Binding-site contacts:
Ligand atom C8 contacts residue ILE445 of chain 1.C at 4.5 Å (hydrophobic).
Ligand atom C8 contacts residue TRP603 of chain 1.C at 3.9 Å (hydrophobic).
Ligand atom C1 contacts residue ASN441 of chain 1.C at 1.4 Å.
Ligand atom C8 contacts residue PHE294 of chain 1.C at 4.0 Å (hydrophobic).
Ligand atom C3 contacts residue ASN441 of chain 1.C at 3.8 Å.
Ligand atom C2 contacts residue ASN441 of chain 1.C at 2.4 Å.
Ligand atom N2 contacts residue ASN441 of chain 1.C at 2.9 Å (h-bond).
Ligand atom C7 contacts residue ASN441 of chain 1.C at 3.4 Å.
Ligand atom C8 contacts residue ASN441 of chain 1.C at 4.1 Å.
Ligand atom C4 contacts residue ASN441 of chain 1.C at 4.2 Å.
Ligand atom O5 contacts residue ASN441 of chain 1.C at 2.3 Å (h-bond).
Ligand atom C5 contacts residue ASN441 of chain 1.C at 3.6 Å.
Ligand atom O7 contacts residue ASN441 of chain 1.C at 3.5 Å (h-bond).

A protein and the small-molecule ligand that binds it are described below.
Small molecule (SMILES): CC(=O)N[C@H]1[C@H](O[C@H]2[C@H](O)[C@@H](NC(C)=O)CO[C@@H]2CO)O[C@H](CO)[C@@H](O)[C@@H]1O

Sequence of chain 1.C:
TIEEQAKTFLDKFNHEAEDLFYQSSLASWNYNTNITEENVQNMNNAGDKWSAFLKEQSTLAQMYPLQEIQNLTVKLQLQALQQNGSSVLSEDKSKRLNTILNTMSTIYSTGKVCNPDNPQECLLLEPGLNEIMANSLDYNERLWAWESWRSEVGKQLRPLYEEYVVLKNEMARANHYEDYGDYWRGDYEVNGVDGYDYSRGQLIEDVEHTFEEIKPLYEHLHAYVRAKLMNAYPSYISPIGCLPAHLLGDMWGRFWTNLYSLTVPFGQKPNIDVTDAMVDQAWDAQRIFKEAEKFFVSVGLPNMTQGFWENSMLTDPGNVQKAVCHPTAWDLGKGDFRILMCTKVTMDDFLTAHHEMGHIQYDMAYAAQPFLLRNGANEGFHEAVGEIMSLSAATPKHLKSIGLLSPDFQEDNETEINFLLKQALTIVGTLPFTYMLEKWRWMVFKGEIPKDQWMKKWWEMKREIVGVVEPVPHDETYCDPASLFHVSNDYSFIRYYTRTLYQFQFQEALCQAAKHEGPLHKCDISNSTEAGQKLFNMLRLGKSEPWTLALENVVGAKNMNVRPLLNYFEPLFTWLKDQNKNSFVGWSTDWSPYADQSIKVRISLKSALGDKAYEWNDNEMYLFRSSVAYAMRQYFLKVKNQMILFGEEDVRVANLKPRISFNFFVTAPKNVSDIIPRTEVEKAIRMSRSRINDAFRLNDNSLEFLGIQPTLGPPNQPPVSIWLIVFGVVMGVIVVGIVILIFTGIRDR